Sequence of chain 1.A:
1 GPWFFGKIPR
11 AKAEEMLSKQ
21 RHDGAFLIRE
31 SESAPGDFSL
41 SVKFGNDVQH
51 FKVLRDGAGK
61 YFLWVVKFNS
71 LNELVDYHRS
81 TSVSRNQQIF

Sequence of chain 2.F:
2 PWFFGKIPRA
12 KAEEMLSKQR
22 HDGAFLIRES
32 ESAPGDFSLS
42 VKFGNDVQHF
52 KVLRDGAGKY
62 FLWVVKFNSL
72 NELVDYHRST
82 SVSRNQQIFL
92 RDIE

Binding-site contacts:
Ligand atom C17 contacts residue GLY59 of chain 2.F at 3.7 Å.
Ligand atom C19 contacts residue LYS52 of chain 1.A at 3.5 Å.
Ligand atom O01 contacts residue EDO1 of chain 1.H at 3.0 Å (h-bond).
Ligand atom C43 contacts residue LYS52 of chain 1.A at 3.6 Å.
Ligand atom C02 contacts residue EDO1 of chain 1.H at 3.6 Å.
Ligand atom O28 contacts residue ARG29 of chain 1.A at 3.7 Å.
Ligand atom N44 contacts residue LEU63 of chain 1.A at 2.7 Å (h-bond).
Ligand atom C04 contacts residue EDO1 of chain 1.H at 3.6 Å.
Ligand atom C35 contacts residue HIS50 of chain 1.A at 2.9 Å.
Ligand atom O45 contacts residue LYS52 of chain 1.A at 3.0 Å (salt-bridge).
Ligand atom C37 contacts residue GLN49 of chain 1.A at 3.8 Å.
Ligand atom C34 contacts residue HIS50 of chain 1.A at 3.9 Å.
Ligand atom N33 contacts residue HIS50 of chain 1.A at 3.1 Å (h-bond).
Ligand atom C22 contacts residue LYS52 of chain 1.A at 3.3 Å.
Ligand atom O40 contacts residue GLY57 of chain 2.F at 3.9 Å.
Ligand atom C41 contacts residue TRP64 of chain 1.A at 3.4 Å (hydrophobic).
Ligand atom C43 contacts residue LEU63 of chain 1.A at 3.5 Å (hydrophobic).
Ligand atom C04 contacts residue GLY57 of chain 2.F at 3.2 Å.
Ligand atom C11 contacts residue LEU54 of chain 1.A at 3.8 Å (hydrophobic).
Ligand atom C18 contacts residue LYS52 of chain 1.A at 3.7 Å.
Ligand atom C06 contacts residue ASP56 of chain 2.F at 3.8 Å.
Ligand atom O27 contacts residue HIS50 of chain 1.A at 3.7 Å.
Ligand atom C30 contacts residue ALA58 of chain 2.F at 3.2 Å (hydrophobic).
Ligand atom C36 contacts residue PHE51 of chain 1.A at 3.8 Å (hydrophobic).
Ligand atom C42 contacts residue TRP64 of chain 1.A at 3.5 Å (hydrophobic).
Ligand atom C36 contacts residue GLN49 of chain 1.A at 3.5 Å.
Ligand atom C21 contacts residue HIS50 of chain 1.A at 3.8 Å.
Ligand atom N44 contacts residue LYS52 of chain 1.A at 2.6 Å (salt-bridge).
Ligand atom C20 contacts residue HIS50 of chain 1.A at 3.5 Å.
Ligand atom C09 contacts residue EDO1 of chain 1.H at 3.9 Å.
Ligand atom O28 contacts residue SER39 of chain 1.A at 3.3 Å (h-bond).
Ligand atom C10 contacts residue LEU54 of chain 1.A at 3.8 Å (hydrophobic).
Ligand atom C31 contacts residue ALA58 of chain 2.F at 3.7 Å (hydrophobic).
Ligand atom C42 contacts residue LEU63 of chain 1.A at 3.5 Å (hydrophobic).
Ligand atom C23 contacts residue SER39 of chain 1.A at 3.9 Å.
Ligand atom O45 contacts residue PHE51 of chain 1.A at 3.4 Å.
Ligand atom C22 contacts residue PHE51 of chain 1.A at 3.6 Å (hydrophobic).
Ligand atom O48 contacts residue TRP64 of chain 1.A at 3.9 Å.
Ligand atom C23 contacts residue HIS50 of chain 1.A at 3.8 Å.
Ligand atom C22 contacts residue HIS50 of chain 1.A at 3.5 Å.

The protein below binds the small molecule below.
Small molecule (SMILES): NC(=O)C[C@@H]1NC(=O)C2(CCCCC2)NC(=O)C[C@@H](c2ccc(CC(=O)O)cc2)/C=C/C[C@@H](Cc2cccc3ccccc23)CNC1=O